A small-molecule ligand and the protein it binds are described below.
Small molecule (SMILES): CC(=O)N[C@@H]1[C@@H](O)[C@H](O)[C@@H](CO)O[C@H]1O

Sequence of chain 3.B:
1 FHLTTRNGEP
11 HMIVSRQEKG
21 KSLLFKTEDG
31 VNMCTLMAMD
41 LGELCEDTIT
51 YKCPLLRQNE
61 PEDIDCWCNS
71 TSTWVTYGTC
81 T

Binding-site contacts:
Ligand atom C6 contacts residue MET33 of chain 3.B at 3.5 Å (hydrophobic).
Ligand atom C8 contacts residue SER70 of chain 3.B at 3.7 Å.
Ligand atom C5 contacts residue ASN69 of chain 3.B at 3.7 Å.
Ligand atom C4 contacts residue VAL31 of chain 3.B at 3.8 Å (hydrophobic).
Ligand atom C4 contacts residue NAG1 of chain 3.R at 3.2 Å.
Ligand atom C3 contacts residue NAG1 of chain 3.R at 3.7 Å.
Ligand atom C5 contacts residue VAL31 of chain 3.B at 4.2 Å (hydrophobic).
Ligand atom N2 contacts residue ASN69 of chain 3.B at 4.3 Å.
Ligand atom C6 contacts residue LEU24 of chain 3.B at 4.5 Å (hydrophobic).
Ligand atom C7 contacts residue SER70 of chain 3.B at 4.4 Å.
Ligand atom O1 contacts residue VAL31 of chain 3.B at 3.4 Å (h-bond).
Ligand atom N2 contacts residue VAL31 of chain 3.B at 4.0 Å.
Ligand atom O4 contacts residue NAG1 of chain 3.R at 3.0 Å.
Ligand atom C6 contacts residue NAG1 of chain 3.R at 4.3 Å.
Ligand atom O6 contacts residue NAG1 of chain 3.R at 3.0 Å.
Ligand atom C8 contacts residue ASN69 of chain 3.B at 3.4 Å.
Ligand atom C7 contacts residue ASN69 of chain 3.B at 3.8 Å.
Ligand atom C5 contacts residue NAG1 of chain 3.R at 4.3 Å.
Ligand atom O1 contacts residue ASN69 of chain 3.B at 2.1 Å (h-bond).
Ligand atom C3 contacts residue VAL31 of chain 3.B at 3.0 Å (hydrophobic).
Ligand atom C1 contacts residue VAL31 of chain 3.B at 4.3 Å (hydrophobic).
Ligand atom C2 contacts residue VAL31 of chain 3.B at 4.0 Å (hydrophobic).
Ligand atom C2 contacts residue ASN69 of chain 3.B at 4.2 Å.
Ligand atom O1 contacts residue MET33 of chain 3.B at 3.9 Å.
Ligand atom O1 contacts residue SER70 of chain 3.B at 4.2 Å.
Ligand atom O5 contacts residue MET33 of chain 3.B at 4.2 Å.
Ligand atom C1 contacts residue ASN69 of chain 3.B at 2.7 Å.
Ligand atom O3 contacts residue VAL31 of chain 3.B at 3.6 Å.
Ligand atom C6 contacts residue ASN69 of chain 3.B at 4.4 Å.
Ligand atom O4 contacts residue VAL31 of chain 3.B at 3.3 Å.
Ligand atom C8 contacts residue ARG57 of chain 3.B at 4.2 Å.
Ligand atom O7 contacts residue ASN69 of chain 3.B at 3.8 Å.
Ligand atom O5 contacts residue ASN69 of chain 3.B at 2.8 Å (h-bond).
Ligand atom C5 contacts residue MET33 of chain 3.B at 3.7 Å (hydrophobic).
Ligand atom O3 contacts residue NAG1 of chain 3.R at 2.6 Å (h-bond).